Sequence of chain 1.B:
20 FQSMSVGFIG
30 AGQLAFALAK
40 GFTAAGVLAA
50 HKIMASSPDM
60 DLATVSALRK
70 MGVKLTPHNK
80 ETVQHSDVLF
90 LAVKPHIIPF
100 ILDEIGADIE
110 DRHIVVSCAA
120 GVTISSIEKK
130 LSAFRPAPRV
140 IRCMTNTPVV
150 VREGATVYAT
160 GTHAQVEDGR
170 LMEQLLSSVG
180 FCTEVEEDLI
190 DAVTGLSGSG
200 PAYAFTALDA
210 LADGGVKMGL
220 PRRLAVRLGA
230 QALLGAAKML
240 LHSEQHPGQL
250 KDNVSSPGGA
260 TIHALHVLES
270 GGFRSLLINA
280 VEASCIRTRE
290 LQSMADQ

The protein below binds the small molecule below.
Small molecule (SMILES): O=C(O)[C@@H]1CCCN1

Binding-site contacts:
Ligand atom CD contacts residue GLU183 of chain 1.B at 4.3 Å.
Ligand atom C contacts residue THR159 of chain 1.B at 4.2 Å.
Ligand atom O contacts residue VAL184 of chain 1.B at 4.4 Å.
Ligand atom O contacts residue ALA158 of chain 1.B at 4.2 Å.
Ligand atom N contacts residue THR159 of chain 1.B at 2.8 Å (h-bond).
Ligand atom C contacts residue GLU186 of chain 1.B at 3.8 Å.
Ligand atom CG contacts residue GLU185 of chain 1.B at 4.1 Å.
Ligand atom O contacts residue GLU185 of chain 1.B at 3.0 Å (salt-bridge).
Ligand atom CA contacts residue THR159 of chain 1.B at 3.3 Å.
Ligand atom CD contacts residue THR159 of chain 1.B at 3.5 Å.
Ligand atom OXT contacts residue GLU186 of chain 1.B at 3.4 Å.
Ligand atom O contacts residue GLU186 of chain 1.B at 2.8 Å (salt-bridge).
Ligand atom CB contacts residue THR159 of chain 1.B at 4.5 Å.
Ligand atom CB contacts residue GLU185 of chain 1.B at 4.1 Å.
Ligand atom C contacts residue GLU185 of chain 1.B at 3.8 Å.
Ligand atom CA contacts residue GLU185 of chain 1.B at 4.4 Å.